Sequence of chain 1.C:
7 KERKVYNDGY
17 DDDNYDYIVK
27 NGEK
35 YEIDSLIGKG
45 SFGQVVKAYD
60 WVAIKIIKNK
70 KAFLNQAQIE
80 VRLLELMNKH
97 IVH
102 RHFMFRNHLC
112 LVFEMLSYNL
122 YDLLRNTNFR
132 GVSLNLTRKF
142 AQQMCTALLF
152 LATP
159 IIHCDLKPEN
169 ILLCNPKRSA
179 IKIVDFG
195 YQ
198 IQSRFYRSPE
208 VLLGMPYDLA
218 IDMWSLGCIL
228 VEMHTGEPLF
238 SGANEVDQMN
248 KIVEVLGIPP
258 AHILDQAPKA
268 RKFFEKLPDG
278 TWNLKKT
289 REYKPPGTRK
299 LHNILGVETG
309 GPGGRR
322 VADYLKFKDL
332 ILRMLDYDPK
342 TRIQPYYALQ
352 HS

Binding-site contacts:
Ligand atom C15 contacts residue ASN168 of chain 1.C at 3.1 Å.
Ligand atom C contacts residue TYR119 of chain 1.C at 3.9 Å (hydrophobic).
Ligand atom N2 contacts residue LEU117 of chain 1.C at 3.4 Å (h-bond).
Ligand atom N5 contacts residue LYS64 of chain 1.C at 2.8 Å (salt-bridge).
Ligand atom C7 contacts residue LEU170 of chain 1.C at 3.7 Å (hydrophobic).
Ligand atom N3 contacts residue GLU115 of chain 1.C at 3.4 Å (salt-bridge).
Ligand atom N3 contacts residue ALA62 of chain 1.C at 3.5 Å.
Ligand atom C21 contacts residue VAL182 of chain 1.C at 3.2 Å (hydrophobic).
Ligand atom N1 contacts residue LEU117 of chain 1.C at 3.4 Å (h-bond).
Ligand atom C20 contacts residue LYS64 of chain 1.C at 3.7 Å.
Ligand atom C4 contacts residue SER118 of chain 1.C at 3.9 Å.
Ligand atom C2 contacts residue LEU117 of chain 1.C at 3.3 Å (hydrophobic).
Ligand atom C15 contacts residue GLU167 of chain 1.C at 3.8 Å.
Ligand atom N5 contacts residue GLU79 of chain 1.C at 3.9 Å.
Ligand atom C8 contacts residue LEU170 of chain 1.C at 3.6 Å (hydrophobic).
Ligand atom C3 contacts residue ILE41 of chain 1.C at 3.9 Å (hydrophobic).
Ligand atom C7 contacts residue ALA62 of chain 1.C at 3.9 Å (hydrophobic).
Ligand atom C6 contacts residue LEU117 of chain 1.C at 3.6 Å (hydrophobic).
Ligand atom C20 contacts residue ASP183 of chain 1.C at 3.8 Å.
Ligand atom N4 contacts residue VAL49 of chain 1.C at 3.9 Å.
Ligand atom C6 contacts residue LEU170 of chain 1.C at 3.8 Å (hydrophobic).
Ligand atom C11 contacts residue LEU117 of chain 1.C at 3.9 Å (hydrophobic).
Ligand atom O contacts residue SER118 of chain 1.C at 3.9 Å.
Ligand atom C3 contacts residue LEU117 of chain 1.C at 3.5 Å (hydrophobic).
Ligand atom C14 contacts residue PHE46 of chain 1.C at 3.9 Å (hydrophobic).
Ligand atom N5 contacts residue ASP183 of chain 1.C at 3.6 Å.
Ligand atom C6 contacts residue ILE41 of chain 1.C at 3.8 Å (hydrophobic).
Ligand atom C22 contacts residue VAL182 of chain 1.C at 3.9 Å (hydrophobic).
Ligand atom N3 contacts residue MET116 of chain 1.C at 3.7 Å.
Ligand atom C21 contacts residue PHE114 of chain 1.C at 3.7 Å (hydrophobic).
Ligand atom N2 contacts residue ILE41 of chain 1.C at 3.7 Å.
Ligand atom N3 contacts residue LEU117 of chain 1.C at 3.1 Å (h-bond).
Ligand atom C16 contacts residue ASN168 of chain 1.C at 3.3 Å.
Ligand atom O contacts residue LEU170 of chain 1.C at 3.3 Å.
Ligand atom C11 contacts residue GLU115 of chain 1.C at 3.0 Å.
Ligand atom C23 contacts residue VAL182 of chain 1.C at 3.9 Å (hydrophobic).
Ligand atom C21 contacts residue LYS64 of chain 1.C at 3.5 Å.
Ligand atom C11 contacts residue ALA62 of chain 1.C at 3.6 Å (hydrophobic).
Ligand atom N5 contacts residue VAL182 of chain 1.C at 3.4 Å (h-bond).
Ligand atom O1 contacts residue GLU167 of chain 1.C at 3.8 Å.

This small molecule binds to this protein.
Small molecule (SMILES): CCN1CCN(C(=O)Nc2cc(-c3cn(C4CCOCC4)c4cnccc34)ccn2)CC1